Binding-site contacts:
Ligand atom O7 contacts residue ASN369 of chain 1.A at 2.8 Å (h-bond).
Ligand atom C8 contacts residue GLY364 of chain 1.A at 3.1 Å.
Ligand atom C8 contacts residue PRO363 of chain 1.A at 3.8 Å (hydrophobic).
Ligand atom O7 contacts residue GLY364 of chain 1.A at 4.4 Å.
Ligand atom C7 contacts residue ASN369 of chain 1.A at 3.0 Å.
Ligand atom C1 contacts residue SER366 of chain 1.A at 4.0 Å.
Ligand atom C5 contacts residue SER366 of chain 1.A at 3.9 Å.
Ligand atom C6 contacts residue SER366 of chain 1.A at 3.9 Å.
Ligand atom N2 contacts residue ASN369 of chain 1.A at 2.9 Å (h-bond).
Ligand atom C8 contacts residue ILE372 of chain 1.A at 4.3 Å (hydrophobic).
Ligand atom O5 contacts residue ASN369 of chain 1.A at 2.4 Å (h-bond).
Ligand atom C1 contacts residue ASN369 of chain 1.A at 1.4 Å.
Ligand atom C6 contacts residue ASP368 of chain 1.A at 4.2 Å.
Ligand atom C3 contacts residue GLY364 of chain 1.A at 4.2 Å.
Ligand atom C2 contacts residue ASN369 of chain 1.A at 2.4 Å.
Ligand atom O4 contacts residue GLY364 of chain 1.A at 4.2 Å.
Ligand atom C8 contacts residue ASN370 of chain 1.A at 3.6 Å.
Ligand atom C6 contacts residue PHE365 of chain 1.A at 4.4 Å (hydrophobic).
Ligand atom C5 contacts residue ASN369 of chain 1.A at 4.4 Å.
Ligand atom C6 contacts residue SER366 of chain 1.A at 4.0 Å.
Ligand atom C5 contacts residue PHE365 of chain 1.A at 4.4 Å (hydrophobic).
Ligand atom O5 contacts residue SER366 of chain 1.A at 4.3 Å.
Ligand atom C6 contacts residue ASN369 of chain 1.A at 4.1 Å.
Ligand atom C3 contacts residue ASN369 of chain 1.A at 3.8 Å.
Ligand atom C7 contacts residue GLY364 of chain 1.A at 4.0 Å.
Ligand atom C5 contacts residue ASN369 of chain 1.A at 3.7 Å.
Ligand atom C4 contacts residue ASN369 of chain 1.A at 4.2 Å.
Ligand atom C8 contacts residue ASN369 of chain 1.A at 4.3 Å.
Ligand atom C7 contacts residue ASN370 of chain 1.A at 4.4 Å.
Ligand atom O5 contacts residue SER366 of chain 1.A at 3.5 Å.

A protein and the small-molecule ligand that binds it are described below.
Small molecule (SMILES): CC(=O)N[C@H]1[C@H](O[C@H]2[C@H](O)[C@@H](NC(C)=O)CO[C@@H]2CO[C@@H]2O[C@@H](C)[C@@H](O)[C@@H](O)[C@@H]2O)O[C@H](CO)[C@@H](O)[C@@H]1O

Sequence of chain 1.A:
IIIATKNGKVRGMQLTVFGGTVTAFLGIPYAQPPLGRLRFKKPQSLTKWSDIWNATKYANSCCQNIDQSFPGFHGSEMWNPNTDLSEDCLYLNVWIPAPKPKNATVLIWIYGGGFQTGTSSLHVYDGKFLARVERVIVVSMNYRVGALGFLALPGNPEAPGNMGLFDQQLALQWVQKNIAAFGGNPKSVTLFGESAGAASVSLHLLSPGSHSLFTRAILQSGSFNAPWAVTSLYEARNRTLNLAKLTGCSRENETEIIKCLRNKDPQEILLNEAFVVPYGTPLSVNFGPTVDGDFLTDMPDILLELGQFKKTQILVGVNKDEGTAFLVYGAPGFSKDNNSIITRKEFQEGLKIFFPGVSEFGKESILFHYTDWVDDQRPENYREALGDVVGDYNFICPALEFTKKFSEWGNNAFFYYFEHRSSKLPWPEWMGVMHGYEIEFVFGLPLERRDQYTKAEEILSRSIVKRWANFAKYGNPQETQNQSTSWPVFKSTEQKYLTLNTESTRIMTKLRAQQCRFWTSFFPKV